Sequence of chain 54.C:
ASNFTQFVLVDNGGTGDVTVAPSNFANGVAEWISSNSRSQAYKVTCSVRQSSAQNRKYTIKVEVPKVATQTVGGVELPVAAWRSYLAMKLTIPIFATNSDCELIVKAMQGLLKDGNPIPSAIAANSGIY

Sequence of chain 25.C:
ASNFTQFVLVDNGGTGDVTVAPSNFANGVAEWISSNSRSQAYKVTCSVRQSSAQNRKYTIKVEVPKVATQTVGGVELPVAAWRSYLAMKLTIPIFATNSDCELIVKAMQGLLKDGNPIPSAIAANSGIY

A protein and the small-molecule ligand that binds it are described below.
Small molecule (SMILES): Nc1ccn([C@@H]2O[C@H](CO[P](=O)(O)O[C@H]3[C@@H](O)[C@H](n4cnc5c(N)ncnc54)O[C@@H]3CO[P](=O)(O)O[C@H]3[C@@H](O)[C@H](n4cnc5c(=O)nc(N)[nH]c54)O[C@@H]3CO[P](=O)(O)O[C@H]3[C@@H](O)[C@H](n4cnc5c(N)ncnc54)O[C@@H]3CO[P](=O)(O)O[C@H]3[C@@H](O)[C@H](n4cnc5c(N)ncnc54)O[C@@H]3CO[P](=O)(O)O[C@H]3[C@@H](O)[C@H](n4ccc(=O)[nH]c4=O)O[C@@H]3CO[P](=O)(O)O[C@H]3[C@@H](O)[C@H](n4ccc(N)nc4=O)O[C@@H]3CO[P](=O)(O)O[C@H]3[C@@H](O)[C@H](n4ccc(=O)[nH]c4=O)O[C@@H]3CO[P](=O)(O)O[C@H]3[C@@H](O)[C@H](n4cnc5c(=O)nc(N)[nH]c54)O[C@@H]3CO)[C@@H](O)[C@H]2O)c(=O)n1

Binding-site contacts:
Ligand atom N9 contacts residue LYS61 of chain 25.C at 3.8 Å.
Ligand atom C5 contacts residue THR45 of chain 25.C at 3.4 Å.
Ligand atom O5' contacts residue LYS57 of chain 54.C at 2.8 Å (salt-bridge).
Ligand atom C5' contacts residue LYS57 of chain 54.C at 3.8 Å.
Ligand atom C5' contacts residue ARG49 of chain 54.C at 2.6 Å.
Ligand atom P contacts residue SER51 of chain 54.C at 3.2 Å.
Ligand atom P contacts residue LYS57 of chain 54.C at 3.1 Å.
Ligand atom OP2 contacts residue SER51 of chain 54.C at 3.3 Å (h-bond).
Ligand atom OP2 contacts residue LYS89 of chain 54.C at 3.5 Å (salt-bridge).
Ligand atom C6 contacts residue THR45 of chain 25.C at 3.4 Å.
Ligand atom O5' contacts residue ARG49 of chain 54.C at 3.6 Å (salt-bridge).
Ligand atom OP1 contacts residue SER52 of chain 54.C at 3.1 Å.
Ligand atom O4' contacts residue LYS61 of chain 25.C at 3.7 Å.
Ligand atom O3' contacts residue SER51 of chain 54.C at 3.3 Å (h-bond).
Ligand atom OP1 contacts residue LYS57 of chain 54.C at 2.9 Å.
Ligand atom C8 contacts residue LYS61 of chain 25.C at 3.6 Å.
Ligand atom C6 contacts residue THR59 of chain 25.C at 3.5 Å.
Ligand atom N1 contacts residue SER47 of chain 25.C at 2.7 Å (h-bond).
Ligand atom OP1 contacts residue ARG49 of chain 54.C at 2.6 Å (salt-bridge).
Ligand atom N6 contacts residue THR59 of chain 25.C at 2.7 Å (h-bond).
Ligand atom OP1 contacts residue SER51 of chain 54.C at 2.7 Å (h-bond).
Ligand atom N7 contacts residue THR45 of chain 25.C at 2.7 Å (h-bond).
Ligand atom OP1 contacts residue ASN55 of chain 54.C at 3.2 Å.
Ligand atom OP1 contacts residue ASN55 of chain 54.C at 3.0 Å (h-bond).
Ligand atom C2 contacts residue SER47 of chain 25.C at 3.2 Å.
Ligand atom OP2 contacts residue LYS57 of chain 54.C at 3.0 Å (salt-bridge).
Ligand atom N7 contacts residue LYS61 of chain 25.C at 3.4 Å.
Ligand atom N6 contacts residue THR45 of chain 25.C at 2.8 Å (h-bond).
Ligand atom N6 contacts residue CYS46 of chain 25.C at 3.6 Å (h-bond).
Ligand atom P contacts residue ARG49 of chain 54.C at 3.7 Å.
Ligand atom N7 contacts residue TYR85 of chain 25.C at 3.8 Å.
Ligand atom C4' contacts residue ARG49 of chain 54.C at 3.6 Å.
Ligand atom OP2 contacts residue LYS57 of chain 54.C at 3.5 Å (salt-bridge).
Ligand atom O5' contacts residue LYS89 of chain 54.C at 3.2 Å (salt-bridge).
Ligand atom OP2 contacts residue TYR85 of chain 25.C at 2.6 Å (h-bond).
Ligand atom O3' contacts residue ARG49 of chain 54.C at 3.6 Å (salt-bridge).
Ligand atom OP1 contacts residue LYS89 of chain 54.C at 3.5 Å (salt-bridge).
Ligand atom OP2 contacts residue LYS43 of chain 25.C at 2.7 Å (salt-bridge).
Ligand atom OP2 contacts residue THR91 of chain 54.C at 3.7 Å.
Ligand atom N1 contacts residue THR59 of chain 25.C at 3.4 Å.